Sequence of chain 1.A:
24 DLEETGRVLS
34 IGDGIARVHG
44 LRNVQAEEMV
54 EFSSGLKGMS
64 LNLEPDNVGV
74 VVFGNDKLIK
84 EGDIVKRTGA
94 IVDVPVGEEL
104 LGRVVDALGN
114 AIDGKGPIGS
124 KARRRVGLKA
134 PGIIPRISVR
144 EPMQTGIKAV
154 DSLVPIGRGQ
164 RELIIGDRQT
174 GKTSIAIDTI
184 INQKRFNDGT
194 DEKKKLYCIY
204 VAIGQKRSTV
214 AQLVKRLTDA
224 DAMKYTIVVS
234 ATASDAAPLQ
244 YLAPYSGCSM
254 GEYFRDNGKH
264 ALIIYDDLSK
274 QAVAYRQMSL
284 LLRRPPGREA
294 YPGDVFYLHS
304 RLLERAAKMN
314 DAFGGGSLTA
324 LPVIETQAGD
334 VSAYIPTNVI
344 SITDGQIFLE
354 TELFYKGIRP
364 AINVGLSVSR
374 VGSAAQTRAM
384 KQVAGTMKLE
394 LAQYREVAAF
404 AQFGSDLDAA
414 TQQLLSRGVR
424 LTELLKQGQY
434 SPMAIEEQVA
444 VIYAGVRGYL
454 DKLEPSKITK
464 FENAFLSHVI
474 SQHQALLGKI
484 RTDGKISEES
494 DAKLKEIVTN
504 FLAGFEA

Sequence of chain 1.D:
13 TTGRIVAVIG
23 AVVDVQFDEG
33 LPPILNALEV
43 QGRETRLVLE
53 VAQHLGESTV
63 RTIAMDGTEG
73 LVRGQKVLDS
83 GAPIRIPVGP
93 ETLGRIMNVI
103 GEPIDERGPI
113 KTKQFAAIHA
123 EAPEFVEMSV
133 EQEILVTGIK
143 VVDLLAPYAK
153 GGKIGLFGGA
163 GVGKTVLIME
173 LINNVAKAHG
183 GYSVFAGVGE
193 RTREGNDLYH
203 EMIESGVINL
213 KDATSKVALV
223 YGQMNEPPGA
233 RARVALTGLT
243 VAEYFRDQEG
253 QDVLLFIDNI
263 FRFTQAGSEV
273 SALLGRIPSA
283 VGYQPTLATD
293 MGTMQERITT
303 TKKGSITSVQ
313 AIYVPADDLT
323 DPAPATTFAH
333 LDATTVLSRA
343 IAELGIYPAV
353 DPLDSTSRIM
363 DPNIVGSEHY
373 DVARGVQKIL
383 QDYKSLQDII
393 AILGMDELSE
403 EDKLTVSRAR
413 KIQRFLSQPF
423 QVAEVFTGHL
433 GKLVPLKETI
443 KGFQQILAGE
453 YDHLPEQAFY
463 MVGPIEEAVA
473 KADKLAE

A small-molecule ligand and the protein it binds are described below.
Small molecule (SMILES): Nc1ncnc2c1ncn2[C@@H]1O[C@H](CO[P](=O)(O)O[P](=O)(O)NP(=O)(O)O)[C@@H](O)[C@H]1O

Binding-site contacts:
Ligand atom N1 contacts residue GLN430 of chain 1.A at 3.2 Å (h-bond).
Ligand atom PG contacts residue GLN172 of chain 1.A at 3.4 Å.
Ligand atom N7 contacts residue GLN432 of chain 1.A at 3.4 Å.
Ligand atom O2A contacts residue GLN172 of chain 1.A at 3.4 Å (h-bond).
Ligand atom O1A contacts residue SER177 of chain 1.A at 2.5 Å (h-bond).
Ligand atom C4 contacts residue GLN432 of chain 1.A at 3.1 Å.
Ligand atom PB contacts residue MG1 of chain 1.H at 3.4 Å.
Ligand atom N3B contacts residue MG1 of chain 1.H at 3.5 Å.
Ligand atom N9 contacts residue GLN432 of chain 1.A at 3.0 Å (h-bond).
Ligand atom O2' contacts residue GLN432 of chain 1.A at 2.5 Å (h-bond).
Ligand atom N7 contacts residue SER177 of chain 1.A at 3.4 Å.
Ligand atom C6 contacts residue GLN430 of chain 1.A at 3.4 Å.
Ligand atom O1B contacts residue THR173 of chain 1.A at 2.7 Å (h-bond).
Ligand atom O1B contacts residue LYS175 of chain 1.A at 3.1 Å.
Ligand atom O2G contacts residue MG1 of chain 1.H at 2.1 Å.
Ligand atom C5 contacts residue GLN432 of chain 1.A at 3.4 Å.
Ligand atom C5' contacts residue GLN172 of chain 1.A at 3.1 Å.
Ligand atom O1G contacts residue GLN172 of chain 1.A at 2.5 Å (h-bond).
Ligand atom O2B contacts residue MG1 of chain 1.H at 2.2 Å.
Ligand atom PG contacts residue MG1 of chain 1.H at 3.4 Å.
Ligand atom O1B contacts residue GLY174 of chain 1.A at 3.1 Å (h-bond).
Ligand atom C1' contacts residue GLN432 of chain 1.A at 3.6 Å.
Ligand atom PA contacts residue SER177 of chain 1.A at 3.5 Å.
Ligand atom C8 contacts residue GLN432 of chain 1.A at 3.2 Å.
Ligand atom O1G contacts residue ARG171 of chain 1.A at 3.2 Å.
Ligand atom N1 contacts residue ARG362 of chain 1.A at 3.4 Å.
Ligand atom N3B contacts residue GLN172 of chain 1.A at 3.0 Å (h-bond).
Ligand atom C2' contacts residue GLN432 of chain 1.A at 3.2 Å.
Ligand atom C2 contacts residue ARG362 of chain 1.A at 3.5 Å.
Ligand atom O5' contacts residue GLY174 of chain 1.A at 3.5 Å.
Ligand atom O5' contacts residue SER177 of chain 1.A at 3.5 Å (h-bond).
Ligand atom O2B contacts residue THR176 of chain 1.A at 3.2 Å (h-bond).
Ligand atom O3A contacts residue GLY174 of chain 1.A at 2.9 Å (h-bond).
Ligand atom O3A contacts residue LYS175 of chain 1.A at 3.5 Å (salt-bridge).
Ligand atom O3G contacts residue GLN172 of chain 1.A at 2.9 Å (h-bond).
Ligand atom O4' contacts residue PHE357 of chain 1.A at 3.1 Å.
Ligand atom C8 contacts residue SER177 of chain 1.A at 2.9 Å.
Ligand atom N6 contacts residue GLN430 of chain 1.A at 2.8 Å (h-bond).
Ligand atom O1B contacts residue GLN172 of chain 1.A at 3.2 Å.
Ligand atom C4' contacts residue GLN172 of chain 1.A at 3.5 Å.